Sequence of chain 1.B:
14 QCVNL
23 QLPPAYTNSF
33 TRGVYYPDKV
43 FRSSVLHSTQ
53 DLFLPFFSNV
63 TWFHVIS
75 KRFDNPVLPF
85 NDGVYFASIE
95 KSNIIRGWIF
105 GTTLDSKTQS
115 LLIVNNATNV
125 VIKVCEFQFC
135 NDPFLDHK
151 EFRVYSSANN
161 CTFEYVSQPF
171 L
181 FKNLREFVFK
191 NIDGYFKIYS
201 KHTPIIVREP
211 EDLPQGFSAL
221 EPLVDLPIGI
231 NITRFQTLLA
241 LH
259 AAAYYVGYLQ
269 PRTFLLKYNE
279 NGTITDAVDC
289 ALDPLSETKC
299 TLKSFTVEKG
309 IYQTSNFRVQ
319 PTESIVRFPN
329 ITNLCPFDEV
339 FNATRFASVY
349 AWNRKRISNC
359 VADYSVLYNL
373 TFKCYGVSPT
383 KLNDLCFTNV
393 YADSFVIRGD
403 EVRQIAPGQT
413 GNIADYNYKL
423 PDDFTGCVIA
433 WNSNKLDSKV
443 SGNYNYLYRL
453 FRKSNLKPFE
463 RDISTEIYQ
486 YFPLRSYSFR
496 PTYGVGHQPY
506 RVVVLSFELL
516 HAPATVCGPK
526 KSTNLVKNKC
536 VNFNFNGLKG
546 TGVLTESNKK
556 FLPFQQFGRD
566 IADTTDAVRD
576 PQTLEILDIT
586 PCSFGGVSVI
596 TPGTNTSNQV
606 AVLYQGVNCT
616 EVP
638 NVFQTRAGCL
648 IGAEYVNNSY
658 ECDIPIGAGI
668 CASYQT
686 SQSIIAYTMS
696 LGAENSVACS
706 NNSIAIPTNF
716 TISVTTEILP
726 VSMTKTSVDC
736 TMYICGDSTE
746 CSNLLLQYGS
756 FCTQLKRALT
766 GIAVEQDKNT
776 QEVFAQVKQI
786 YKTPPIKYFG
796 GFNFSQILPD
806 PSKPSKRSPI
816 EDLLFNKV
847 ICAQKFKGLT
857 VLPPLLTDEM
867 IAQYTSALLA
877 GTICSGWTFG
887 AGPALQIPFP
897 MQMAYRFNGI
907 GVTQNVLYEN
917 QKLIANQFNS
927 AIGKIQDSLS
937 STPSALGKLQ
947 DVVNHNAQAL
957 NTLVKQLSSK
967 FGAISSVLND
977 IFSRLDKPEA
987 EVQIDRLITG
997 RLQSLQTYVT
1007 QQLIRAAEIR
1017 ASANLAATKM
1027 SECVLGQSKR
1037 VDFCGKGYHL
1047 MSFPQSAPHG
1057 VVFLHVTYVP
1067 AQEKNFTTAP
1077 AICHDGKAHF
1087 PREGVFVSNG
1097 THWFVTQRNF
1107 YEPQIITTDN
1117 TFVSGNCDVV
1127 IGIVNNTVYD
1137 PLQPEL

Binding-site contacts:
Ligand atom C4 contacts residue ASN654 of chain 1.B at 4.3 Å.
Ligand atom O5 contacts residue ASN654 of chain 1.B at 2.4 Å (h-bond).
Ligand atom C1 contacts residue ASN654 of chain 1.B at 1.5 Å.
Ligand atom O7 contacts residue ASN654 of chain 1.B at 3.1 Å (h-bond).
Ligand atom N2 contacts residue ASN654 of chain 1.B at 3.0 Å (h-bond).
Ligand atom C3 contacts residue ASN654 of chain 1.B at 3.9 Å.
Ligand atom C8 contacts residue ASN654 of chain 1.B at 3.9 Å.
Ligand atom C5 contacts residue ASN654 of chain 1.B at 3.7 Å.
Ligand atom C8 contacts residue TYR652 of chain 1.B at 3.1 Å (hydrophobic).
Ligand atom C2 contacts residue ASN654 of chain 1.B at 2.5 Å.
Ligand atom C7 contacts residue ASN654 of chain 1.B at 3.2 Å.
Ligand atom C8 contacts residue VAL653 of chain 1.B at 3.7 Å (hydrophobic).

The small molecule below binds the protein below.
Small molecule (SMILES): CC(=O)N[C@@H]1[C@@H](O)[C@H](O)[C@@H](CO)O[C@H]1O